Binding-site contacts:
Ligand atom C16 contacts residue TYR54 of chain 1.A at 3.4 Å (hydrophobic).
Ligand atom O4 contacts residue ARG188 of chain 1.A at 3.5 Å (salt-bridge).
Ligand atom C10 contacts residue HIS41 of chain 1.A at 3.5 Å.
Ligand atom C3 contacts residue GLN189 of chain 1.A at 3.4 Å.
Ligand atom O8 contacts residue GLY143 of chain 1.A at 3.1 Å.
Ligand atom C11 contacts residue CYS145 of chain 1.A at 1.9 Å (hydrophobic).
Ligand atom C2 contacts residue GLN189 of chain 1.A at 3.3 Å.
Ligand atom C9 contacts residue GLN189 of chain 1.A at 3.9 Å.
Ligand atom O3 contacts residue GLN189 of chain 1.A at 3.8 Å.
Ligand atom O1 contacts residue HIS41 of chain 1.A at 3.1 Å.
Ligand atom O3 contacts residue MET165 of chain 1.A at 3.3 Å.
Ligand atom C7 contacts residue CYS145 of chain 1.A at 3.3 Å (hydrophobic).
Ligand atom O5 contacts residue CYS145 of chain 1.A at 3.6 Å.
Ligand atom C1 contacts residue GLN189 of chain 1.A at 3.5 Å.
Ligand atom O2 contacts residue GLU166 of chain 1.A at 3.4 Å (salt-bridge).
Ligand atom C6 contacts residue MET165 of chain 1.A at 3.7 Å (hydrophobic).
Ligand atom C12 contacts residue GLY143 of chain 1.A at 3.9 Å.
Ligand atom C5 contacts residue GLN189 of chain 1.A at 3.8 Å.
Ligand atom O2 contacts residue MET165 of chain 1.A at 3.1 Å.
Ligand atom C16 contacts residue CYS44 of chain 1.A at 3.9 Å (hydrophobic).
Ligand atom C16 contacts residue HIS41 of chain 1.A at 3.5 Å.
Ligand atom C5 contacts residue HIS41 of chain 1.A at 3.8 Å.
Ligand atom C2 contacts residue ARG188 of chain 1.A at 3.5 Å.
Ligand atom C16 contacts residue ASP187 of chain 1.A at 3.6 Å.
Ligand atom C4 contacts residue HIS41 of chain 1.A at 3.5 Å.
Ligand atom C6 contacts residue GLN189 of chain 1.A at 3.7 Å.
Ligand atom O4 contacts residue GLN189 of chain 1.A at 3.9 Å.
Ligand atom C12 contacts residue CYS145 of chain 1.A at 2.8 Å (hydrophobic).
Ligand atom O7 contacts residue GLY143 of chain 1.A at 3.8 Å.
Ligand atom O6 contacts residue THR25 of chain 1.A at 3.8 Å.
Ligand atom C10 contacts residue CYS145 of chain 1.A at 2.9 Å (hydrophobic).
Ligand atom O8 contacts residue SER144 of chain 1.A at 3.2 Å (h-bond).
Ligand atom C7 contacts residue HIS164 of chain 1.A at 3.6 Å.
Ligand atom O8 contacts residue CYS145 of chain 1.A at 2.9 Å (h-bond).
Ligand atom O4 contacts residue ASP187 of chain 1.A at 3.2 Å (salt-bridge).
Ligand atom C7 contacts residue HIS41 of chain 1.A at 3.4 Å.
Ligand atom O7 contacts residue THR26 of chain 1.A at 3.0 Å (h-bond).
Ligand atom C1 contacts residue MET165 of chain 1.A at 3.6 Å (hydrophobic).
Ligand atom C4 contacts residue GLN189 of chain 1.A at 3.6 Å.
Ligand atom C9 contacts residue MET165 of chain 1.A at 3.6 Å (hydrophobic).

This protein binds this small molecule.
Small molecule (SMILES): COc1cc(O)c2c(c1)O[C@@H](c1cc(O)c(O)c(O)c1)[C@H](O)C2=O

Sequence of chain 1.A:
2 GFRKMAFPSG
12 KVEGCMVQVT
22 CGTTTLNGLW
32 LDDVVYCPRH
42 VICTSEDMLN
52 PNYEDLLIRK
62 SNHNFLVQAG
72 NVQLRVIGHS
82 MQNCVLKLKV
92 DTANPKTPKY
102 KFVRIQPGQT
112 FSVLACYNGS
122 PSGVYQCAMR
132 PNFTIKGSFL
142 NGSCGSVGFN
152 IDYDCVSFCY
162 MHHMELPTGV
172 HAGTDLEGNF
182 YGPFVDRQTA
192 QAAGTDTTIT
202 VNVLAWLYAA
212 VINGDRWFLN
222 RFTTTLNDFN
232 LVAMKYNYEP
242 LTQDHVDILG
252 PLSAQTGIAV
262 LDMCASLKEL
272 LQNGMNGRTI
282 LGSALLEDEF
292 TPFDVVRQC